Sequence of chain 1.A:
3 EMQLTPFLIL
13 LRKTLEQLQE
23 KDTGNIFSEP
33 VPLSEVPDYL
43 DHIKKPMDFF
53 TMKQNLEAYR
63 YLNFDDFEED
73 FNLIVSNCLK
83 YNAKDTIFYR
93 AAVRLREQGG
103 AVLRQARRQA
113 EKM

This protein binds this small molecule.
Small molecule (SMILES): Cn1c(=O)c(=O)n(C)c2ccccc21

Binding-site contacts:
Ligand atom C4 contacts residue PHE90 of chain 1.A at 4.4 Å (hydrophobic).
Ligand atom C1 contacts residue TYR83 of chain 1.A at 3.5 Å (hydrophobic).
Ligand atom C9 contacts residue TYR41 of chain 1.A at 4.3 Å (hydrophobic).
Ligand atom O2 contacts residue ASN84 of chain 1.A at 2.9 Å (h-bond).
Ligand atom C3 contacts residue PRO34 of chain 1.A at 4.3 Å (hydrophobic).
Ligand atom C8 contacts residue VAL33 of chain 1.A at 3.9 Å (hydrophobic).
Ligand atom C9 contacts residue PHE90 of chain 1.A at 4.0 Å (hydrophobic).
Ligand atom C1 contacts residue VAL33 of chain 1.A at 4.0 Å (hydrophobic).
Ligand atom C3 contacts residue VAL33 of chain 1.A at 4.2 Å (hydrophobic).
Ligand atom N2 contacts residue PHE90 of chain 1.A at 3.8 Å.
Ligand atom C1 contacts residue VAL38 of chain 1.A at 3.7 Å (hydrophobic).
Ligand atom C3 contacts residue PHE90 of chain 1.A at 4.0 Å (hydrophobic).
Ligand atom C4 contacts residue PRO34 of chain 1.A at 3.9 Å (hydrophobic).
Ligand atom N2 contacts residue VAL33 of chain 1.A at 4.0 Å.
Ligand atom O1 contacts residue ASN84 of chain 1.A at 3.6 Å (h-bond).
Ligand atom C3 contacts residue VAL38 of chain 1.A at 3.8 Å (hydrophobic).
Ligand atom C2 contacts residue PHE90 of chain 1.A at 3.6 Å (hydrophobic).
Ligand atom C9 contacts residue VAL33 of chain 1.A at 4.0 Å (hydrophobic).
Ligand atom C8 contacts residue ASN84 of chain 1.A at 3.9 Å.
Ligand atom N1 contacts residue VAL33 of chain 1.A at 3.9 Å.
Ligand atom C6 contacts residue PHE90 of chain 1.A at 3.6 Å (hydrophobic).
Ligand atom C10 contacts residue ILE28 of chain 1.A at 3.1 Å (hydrophobic).
Ligand atom C10 contacts residue PHE90 of chain 1.A at 4.3 Å (hydrophobic).
Ligand atom C1 contacts residue ASN84 of chain 1.A at 4.4 Å.
Ligand atom C5 contacts residue PRO34 of chain 1.A at 4.0 Å (hydrophobic).
Ligand atom O2 contacts residue TYR83 of chain 1.A at 3.4 Å.
Ligand atom C7 contacts residue PHE90 of chain 1.A at 3.5 Å (hydrophobic).
Ligand atom C2 contacts residue VAL33 of chain 1.A at 4.0 Å (hydrophobic).
Ligand atom O1 contacts residue VAL33 of chain 1.A at 4.2 Å.
Ligand atom C5 contacts residue PHE90 of chain 1.A at 4.0 Å (hydrophobic).
Ligand atom C9 contacts residue ASN84 of chain 1.A at 3.6 Å.
Ligand atom C7 contacts residue VAL33 of chain 1.A at 4.2 Å (hydrophobic).
Ligand atom C9 contacts residue TYR83 of chain 1.A at 4.3 Å (hydrophobic).
Ligand atom C10 contacts residue PHE29 of chain 1.A at 4.2 Å (hydrophobic).
Ligand atom O1 contacts residue CYS80 of chain 1.A at 3.5 Å (h-bond).
Ligand atom O2 contacts residue TYR41 of chain 1.A at 3.7 Å.
Ligand atom C8 contacts residue PHE90 of chain 1.A at 4.0 Å (hydrophobic).
Ligand atom O1 contacts residue PHE90 of chain 1.A at 4.4 Å.
Ligand atom N1 contacts residue PHE90 of chain 1.A at 4.0 Å.
Ligand atom O1 contacts residue PHE29 of chain 1.A at 4.3 Å.